Binding-site contacts:
Ligand atom CA contacts residue ASP216 of chain 1.A at 4.3 Å.
Ligand atom N contacts residue ETM1 of chain 1.C at 3.4 Å (h-bond).
Ligand atom N contacts residue CYS214 of chain 1.A at 3.1 Å (h-bond).
Ligand atom C contacts residue ASP216 of chain 1.A at 4.0 Å.
Ligand atom O contacts residue ASP216 of chain 1.A at 3.9 Å.
Ligand atom N contacts residue TYR218 of chain 1.A at 3.8 Å.
Ligand atom O contacts residue TYR218 of chain 1.A at 3.3 Å (h-bond).
Ligand atom CA contacts residue CYS214 of chain 1.A at 4.1 Å (hydrophobic).
Ligand atom CA contacts residue ALA217 of chain 1.A at 4.2 Å (hydrophobic).
Ligand atom C contacts residue TYR218 of chain 1.A at 3.9 Å (hydrophobic).
Ligand atom CA contacts residue SER219 of chain 1.A at 4.1 Å.
Ligand atom C contacts residue GLU215 of chain 1.A at 4.2 Å.
Ligand atom O contacts residue LEU87 of chain 1.A at 4.0 Å.
Ligand atom O contacts residue ALA217 of chain 1.A at 3.0 Å.
Ligand atom N contacts residue GLU220 of chain 1.A at 4.0 Å.
Ligand atom CA contacts residue ETM1 of chain 1.C at 3.5 Å.
Ligand atom N contacts residue LEU87 of chain 1.A at 4.5 Å.
Ligand atom N contacts residue ARG224 of chain 1.A at 4.5 Å.
Ligand atom CA contacts residue GLU215 of chain 1.A at 3.9 Å.
Ligand atom N contacts residue ASP216 of chain 1.A at 4.2 Å.
Ligand atom CA contacts residue LEU87 of chain 1.A at 4.3 Å (hydrophobic).
Ligand atom C contacts residue ALA217 of chain 1.A at 4.0 Å (hydrophobic).
Ligand atom N contacts residue GLU215 of chain 1.A at 2.7 Å (salt-bridge).
Ligand atom CA contacts residue TYR218 of chain 1.A at 3.0 Å (hydrophobic).
Ligand atom CA contacts residue GLU220 of chain 1.A at 3.4 Å.

The small molecule below binds the protein below.
Small molecule (SMILES): NCC(=O)NCC(=O)NCC=O

Sequence of chain 1.A:
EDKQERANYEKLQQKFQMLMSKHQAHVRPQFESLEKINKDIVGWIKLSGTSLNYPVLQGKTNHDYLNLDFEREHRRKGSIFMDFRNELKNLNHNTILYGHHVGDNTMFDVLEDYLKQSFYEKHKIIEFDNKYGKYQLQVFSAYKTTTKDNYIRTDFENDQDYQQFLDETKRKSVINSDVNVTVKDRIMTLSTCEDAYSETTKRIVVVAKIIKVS